Binding-site contacts:
Ligand atom O6 contacts residue SER77 of chain 1.B at 4.3 Å.
Ligand atom O6 contacts residue ASP205 of chain 1.B at 3.4 Å.
Ligand atom C8 contacts residue GLU214 of chain 1.B at 3.3 Å.
Ligand atom C5 contacts residue ASP205 of chain 1.B at 4.1 Å.
Ligand atom O6 contacts residue GLU209 of chain 1.B at 4.1 Å.
Ligand atom C6 contacts residue SER76 of chain 1.B at 3.8 Å.
Ligand atom O5 contacts residue TRP208 of chain 1.B at 4.2 Å.
Ligand atom C8 contacts residue GLN244 of chain 1.B at 4.1 Å.
Ligand atom C7 contacts residue GLU214 of chain 1.B at 4.2 Å.
Ligand atom O4 contacts residue SER80 of chain 1.B at 4.0 Å.
Ligand atom C7 contacts residue TRP208 of chain 1.B at 3.9 Å (hydrophobic).
Ligand atom C1 contacts residue ASN204 of chain 1.B at 1.4 Å.
Ligand atom C4 contacts residue TRP208 of chain 1.B at 4.2 Å (hydrophobic).
Ligand atom O7 contacts residue ASN204 of chain 1.B at 3.8 Å.
Ligand atom O5 contacts residue ASN204 of chain 1.B at 2.3 Å (h-bond).
Ligand atom O6 contacts residue LYS75 of chain 1.B at 3.3 Å (salt-bridge).
Ligand atom N2 contacts residue ASN204 of chain 1.B at 2.9 Å (h-bond).
Ligand atom C4 contacts residue ASN204 of chain 1.B at 4.3 Å.
Ligand atom O4 contacts residue LYS75 of chain 1.B at 4.3 Å.
Ligand atom C5 contacts residue ASN204 of chain 1.B at 3.7 Å.
Ligand atom C2 contacts residue ASN204 of chain 1.B at 2.5 Å.
Ligand atom C1 contacts residue ASP205 of chain 1.B at 3.8 Å.
Ligand atom O7 contacts residue LEU93 of chain 1.B at 4.0 Å.
Ligand atom C3 contacts residue ASN204 of chain 1.B at 3.8 Å.
Ligand atom C8 contacts residue ALA243 of chain 1.B at 4.3 Å (hydrophobic).
Ligand atom C7 contacts residue ASN204 of chain 1.B at 3.6 Å.
Ligand atom C8 contacts residue LEU93 of chain 1.B at 3.9 Å (hydrophobic).
Ligand atom O6 contacts residue SER76 of chain 1.B at 2.5 Å (h-bond).
Ligand atom C1 contacts residue TRP208 of chain 1.B at 4.0 Å (hydrophobic).
Ligand atom C6 contacts residue LYS75 of chain 1.B at 4.2 Å.
Ligand atom O4 contacts residue TRP208 of chain 1.B at 3.5 Å.
Ligand atom O5 contacts residue ASP205 of chain 1.B at 3.3 Å.
Ligand atom C5 contacts residue TRP208 of chain 1.B at 4.1 Å (hydrophobic).
Ligand atom C3 contacts residue TRP208 of chain 1.B at 4.2 Å (hydrophobic).
Ligand atom C2 contacts residue ASP205 of chain 1.B at 4.4 Å.
Ligand atom O7 contacts residue GLU214 of chain 1.B at 4.2 Å.
Ligand atom C7 contacts residue LEU93 of chain 1.B at 4.2 Å (hydrophobic).
Ligand atom O7 contacts residue TRP208 of chain 1.B at 3.5 Å.
Ligand atom C6 contacts residue ASP205 of chain 1.B at 3.4 Å.
Ligand atom O2 contacts residue SER76 of chain 1.B at 4.2 Å.

Sequence of chain 1.B:
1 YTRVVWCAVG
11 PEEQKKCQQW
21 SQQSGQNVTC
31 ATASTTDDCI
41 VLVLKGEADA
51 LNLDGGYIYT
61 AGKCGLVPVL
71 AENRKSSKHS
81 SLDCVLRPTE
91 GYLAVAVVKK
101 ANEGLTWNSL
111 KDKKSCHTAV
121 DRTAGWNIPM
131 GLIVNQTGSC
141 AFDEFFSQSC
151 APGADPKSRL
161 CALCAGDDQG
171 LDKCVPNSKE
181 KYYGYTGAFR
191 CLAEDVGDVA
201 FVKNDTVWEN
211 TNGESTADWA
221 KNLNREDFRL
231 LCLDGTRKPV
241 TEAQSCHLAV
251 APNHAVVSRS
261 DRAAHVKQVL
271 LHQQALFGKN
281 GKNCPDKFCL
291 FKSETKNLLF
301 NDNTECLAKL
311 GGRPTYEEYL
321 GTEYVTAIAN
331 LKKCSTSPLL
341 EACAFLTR

This protein binds this small molecule.
Small molecule (SMILES): CC(=O)N[C@H]1[C@H](O[C@H]2[C@H](O)[C@@H](NC(C)=O)CO[C@@H]2CO)O[C@H](CO)[C@@H](O[C@@H]2O[C@H](CO)[C@@H](O[C@H]3O[C@H](CO)[C@@H](O)[C@H](O)[C@@H]3O)[C@H](O)[C@@H]2O)[C@@H]1O